Sequence of chain 1.C:
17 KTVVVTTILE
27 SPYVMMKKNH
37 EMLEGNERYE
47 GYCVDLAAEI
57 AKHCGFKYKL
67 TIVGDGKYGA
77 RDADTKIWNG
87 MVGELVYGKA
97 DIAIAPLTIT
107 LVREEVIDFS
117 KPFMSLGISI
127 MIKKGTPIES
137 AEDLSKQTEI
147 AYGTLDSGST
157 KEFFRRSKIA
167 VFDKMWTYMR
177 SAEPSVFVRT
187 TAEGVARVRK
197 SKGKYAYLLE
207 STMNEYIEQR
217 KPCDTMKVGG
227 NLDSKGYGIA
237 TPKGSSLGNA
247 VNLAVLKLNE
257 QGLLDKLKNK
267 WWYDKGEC

Binding-site contacts:
Ligand atom N contacts residue PRO102 of chain 1.C at 3.0 Å (h-bond).
Ligand atom CA contacts residue THR104 of chain 1.C at 3.4 Å.
Ligand atom OE1 contacts residue GLU206 of chain 1.C at 3.7 Å.
Ligand atom CA contacts residue GLU206 of chain 1.C at 3.4 Å.
Ligand atom OE1 contacts residue THR156 of chain 1.C at 2.6 Å (h-bond).
Ligand atom OE2 contacts residue THR156 of chain 1.C at 3.1 Å (h-bond).
Ligand atom N contacts residue THR104 of chain 1.C at 2.8 Å (h-bond).
Ligand atom CD contacts residue LEU151 of chain 1.C at 3.8 Å (hydrophobic).
Ligand atom CB contacts residue LEU151 of chain 1.C at 3.8 Å (hydrophobic).
Ligand atom C contacts residue THR104 of chain 1.C at 3.6 Å.
Ligand atom CD contacts residue THR156 of chain 1.C at 3.3 Å.
Ligand atom C contacts residue SER155 of chain 1.C at 3.4 Å.
Ligand atom CD contacts residue GLU206 of chain 1.C at 4.0 Å.
Ligand atom C contacts residue ARG109 of chain 1.C at 3.4 Å.
Ligand atom N contacts residue SER155 of chain 1.C at 4.1 Å.
Ligand atom CB contacts residue TYR74 of chain 1.C at 3.5 Å (hydrophobic).
Ligand atom O contacts residue ARG109 of chain 1.C at 2.7 Å (salt-bridge).
Ligand atom CA contacts residue SER155 of chain 1.C at 3.3 Å.
Ligand atom OE2 contacts residue SER155 of chain 1.C at 3.3 Å (h-bond).
Ligand atom CA contacts residue TYR74 of chain 1.C at 4.1 Å (hydrophobic).
Ligand atom OE2 contacts residue LEU151 of chain 1.C at 4.0 Å.
Ligand atom CG contacts residue TYR74 of chain 1.C at 4.2 Å (hydrophobic).
Ligand atom CA contacts residue PRO102 of chain 1.C at 4.2 Å (hydrophobic).
Ligand atom N contacts residue TYR233 of chain 1.C at 3.8 Å.
Ligand atom O contacts residue GLY154 of chain 1.C at 3.3 Å.
Ligand atom O contacts residue TYR74 of chain 1.C at 3.5 Å.
Ligand atom N contacts residue GLU206 of chain 1.C at 2.7 Å (salt-bridge).
Ligand atom C contacts residue TYR74 of chain 1.C at 3.7 Å (hydrophobic).
Ligand atom OXT contacts residue TYR74 of chain 1.C at 3.5 Å.
Ligand atom CB contacts residue GLU206 of chain 1.C at 4.1 Å.
Ligand atom OXT contacts residue SER155 of chain 1.C at 4.0 Å.
Ligand atom OE2 contacts residue GLY154 of chain 1.C at 3.7 Å.
Ligand atom OXT contacts residue ARG109 of chain 1.C at 2.8 Å (salt-bridge).
Ligand atom CG contacts residue GLU206 of chain 1.C at 3.6 Å.
Ligand atom O contacts residue SER155 of chain 1.C at 2.8 Å (h-bond).
Ligand atom N contacts residue TYR74 of chain 1.C at 4.1 Å.
Ligand atom OXT contacts residue THR104 of chain 1.C at 3.0 Å (h-bond).
Ligand atom OXT contacts residue PRO102 of chain 1.C at 3.8 Å.
Ligand atom OXT contacts residue LEU103 of chain 1.C at 3.6 Å.
Ligand atom CG contacts residue LEU151 of chain 1.C at 3.5 Å (hydrophobic).

This protein binds this small molecule.
Small molecule (SMILES): N[C@@H](CCC(=O)O)C(=O)O